Sequence of chain 42.H:
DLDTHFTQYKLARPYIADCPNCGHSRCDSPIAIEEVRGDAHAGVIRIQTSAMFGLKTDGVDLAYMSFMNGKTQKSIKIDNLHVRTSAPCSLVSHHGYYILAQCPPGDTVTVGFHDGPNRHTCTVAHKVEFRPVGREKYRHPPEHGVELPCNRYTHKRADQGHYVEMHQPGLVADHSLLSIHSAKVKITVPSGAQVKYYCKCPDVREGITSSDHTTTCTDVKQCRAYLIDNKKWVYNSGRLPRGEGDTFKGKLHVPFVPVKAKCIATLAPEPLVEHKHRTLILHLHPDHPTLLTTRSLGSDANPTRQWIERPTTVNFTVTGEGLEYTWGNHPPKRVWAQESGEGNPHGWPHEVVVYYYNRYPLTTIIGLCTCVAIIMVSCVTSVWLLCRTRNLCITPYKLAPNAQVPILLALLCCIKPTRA

A protein and the small-molecule ligand that binds it are described below.
Small molecule (SMILES): CC(=O)N[C@@H]1[C@@H](O)[C@H](O)[C@@H](CO)O[C@H]1O

Binding-site contacts:
Ligand atom C5 contacts residue ASN315 of chain 42.H at 3.7 Å.
Ligand atom C2 contacts residue ASN315 of chain 42.H at 2.5 Å.
Ligand atom C1 contacts residue ASN315 of chain 42.H at 1.4 Å.
Ligand atom C4 contacts residue ASN315 of chain 42.H at 4.3 Å.
Ligand atom C8 contacts residue ASN315 of chain 42.H at 3.5 Å.
Ligand atom O5 contacts residue THR313 of chain 42.H at 4.3 Å.
Ligand atom C6 contacts residue ASN315 of chain 42.H at 4.5 Å.
Ligand atom O5 contacts residue ASN315 of chain 42.H at 2.4 Å (h-bond).
Ligand atom N2 contacts residue ASN315 of chain 42.H at 2.8 Å (h-bond).
Ligand atom C8 contacts residue ILE281 of chain 42.H at 4.5 Å (hydrophobic).
Ligand atom O7 contacts residue ASN315 of chain 42.H at 4.2 Å.
Ligand atom C3 contacts residue ASN315 of chain 42.H at 3.8 Å.
Ligand atom C6 contacts residue THR313 of chain 42.H at 4.5 Å.
Ligand atom C7 contacts residue ASN315 of chain 42.H at 3.3 Å.
Ligand atom C1 contacts residue VAL314 of chain 42.H at 4.4 Å (hydrophobic).
Ligand atom O5 contacts residue VAL314 of chain 42.H at 3.8 Å.